Sequence of chain 1.C:
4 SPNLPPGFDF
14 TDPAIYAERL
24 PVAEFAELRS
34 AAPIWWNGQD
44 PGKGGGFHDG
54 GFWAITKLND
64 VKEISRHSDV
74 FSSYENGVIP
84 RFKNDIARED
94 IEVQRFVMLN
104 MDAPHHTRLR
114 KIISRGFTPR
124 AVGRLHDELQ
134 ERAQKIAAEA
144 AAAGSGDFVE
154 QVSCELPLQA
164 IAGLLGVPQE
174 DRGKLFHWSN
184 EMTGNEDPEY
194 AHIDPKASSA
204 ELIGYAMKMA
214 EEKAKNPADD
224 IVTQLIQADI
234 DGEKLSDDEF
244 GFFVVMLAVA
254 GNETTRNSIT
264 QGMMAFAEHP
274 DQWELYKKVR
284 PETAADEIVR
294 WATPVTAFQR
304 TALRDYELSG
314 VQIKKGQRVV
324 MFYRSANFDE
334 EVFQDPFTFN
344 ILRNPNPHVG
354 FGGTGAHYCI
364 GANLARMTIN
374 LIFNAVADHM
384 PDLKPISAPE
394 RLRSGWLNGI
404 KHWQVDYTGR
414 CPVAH

The protein below binds the small molecule below.
Small molecule (SMILES): O=C(NCCN1CCOCC1)c1ccc(Cc2ccncc2)cc1

Binding-site contacts:
Ligand atom C12 contacts residue VAL252 of chain 1.C at 3.8 Å (hydrophobic).
Ligand atom C21 contacts residue HEM1 of chain 1.R at 2.9 Å.
Ligand atom C16 contacts residue PHE301 of chain 1.C at 4.0 Å (hydrophobic).
Ligand atom C14 contacts residue ILE82 of chain 1.C at 4.0 Å (hydrophobic).
Ligand atom C24 contacts residue VAL252 of chain 1.C at 3.6 Å (hydrophobic).
Ligand atom C14 contacts residue VAL252 of chain 1.C at 4.0 Å (hydrophobic).
Ligand atom C14 contacts residue TRP399 of chain 1.C at 4.0 Å (hydrophobic).
Ligand atom C24 contacts residue ALA253 of chain 1.C at 4.1 Å (hydrophobic).
Ligand atom C18 contacts residue THR257 of chain 1.C at 3.7 Å.
Ligand atom C22 contacts residue PHE301 of chain 1.C at 3.6 Å (hydrophobic).
Ligand atom C19 contacts residue ALA253 of chain 1.C at 3.3 Å (hydrophobic).
Ligand atom N20 contacts residue ALA253 of chain 1.C at 4.0 Å.
Ligand atom C11 contacts residue VAL100 of chain 1.C at 3.9 Å (hydrophobic).
Ligand atom O01 contacts residue MET249 of chain 1.C at 3.4 Å.
Ligand atom C05 contacts residue VAL248 of chain 1.C at 3.9 Å (hydrophobic).
Ligand atom C22 contacts residue LEU102 of chain 1.C at 4.0 Å (hydrophobic).
Ligand atom C19 contacts residue HEM1 of chain 1.R at 3.1 Å.
Ligand atom C14 contacts residue LEU102 of chain 1.C at 4.0 Å (hydrophobic).
Ligand atom O09 contacts residue VAL96 of chain 1.C at 4.0 Å.
Ligand atom C04 contacts residue VAL100 of chain 1.C at 4.0 Å (hydrophobic).
Ligand atom C18 contacts residue ALA253 of chain 1.C at 3.6 Å (hydrophobic).
Ligand atom O01 contacts residue VAL100 of chain 1.C at 3.5 Å.
Ligand atom C24 contacts residue MET249 of chain 1.C at 3.7 Å (hydrophobic).
Ligand atom C10 contacts residue VAL96 of chain 1.C at 3.9 Å (hydrophobic).
Ligand atom C08 contacts residue SER202 of chain 1.C at 3.8 Å.
Ligand atom C13 contacts residue VAL252 of chain 1.C at 4.0 Å (hydrophobic).
Ligand atom C15 contacts residue VAL252 of chain 1.C at 3.8 Å (hydrophobic).
Ligand atom C23 contacts residue VAL252 of chain 1.C at 3.6 Å (hydrophobic).
Ligand atom C02 contacts residue VAL100 of chain 1.C at 4.0 Å (hydrophobic).
Ligand atom C19 contacts residue THR257 of chain 1.C at 3.6 Å.
Ligand atom C15 contacts residue LEU102 of chain 1.C at 4.1 Å (hydrophobic).
Ligand atom C07 contacts residue SER202 of chain 1.C at 4.0 Å.
Ligand atom C23 contacts residue ALA253 of chain 1.C at 3.8 Å (hydrophobic).
Ligand atom N03 contacts residue GLN97 of chain 1.C at 3.8 Å.
Ligand atom N20 contacts residue HEM1 of chain 1.R at 2.2 Å.
Ligand atom C13 contacts residue ILE82 of chain 1.C at 4.1 Å (hydrophobic).
Ligand atom C13 contacts residue LEU102 of chain 1.C at 4.1 Å (hydrophobic).
Ligand atom C17 contacts residue PHE301 of chain 1.C at 4.0 Å (hydrophobic).
Ligand atom C16 contacts residue TRP399 of chain 1.C at 3.9 Å (hydrophobic).
Ligand atom C10 contacts residue PHE245 of chain 1.C at 4.0 Å (hydrophobic).